The small molecule below binds the protein below.
Small molecule (SMILES): CC(=O)N[C@@H]1[C@@H](O)[C@H](O)[C@@H](CO)O[C@H]1O

Sequence of chain 1.C:
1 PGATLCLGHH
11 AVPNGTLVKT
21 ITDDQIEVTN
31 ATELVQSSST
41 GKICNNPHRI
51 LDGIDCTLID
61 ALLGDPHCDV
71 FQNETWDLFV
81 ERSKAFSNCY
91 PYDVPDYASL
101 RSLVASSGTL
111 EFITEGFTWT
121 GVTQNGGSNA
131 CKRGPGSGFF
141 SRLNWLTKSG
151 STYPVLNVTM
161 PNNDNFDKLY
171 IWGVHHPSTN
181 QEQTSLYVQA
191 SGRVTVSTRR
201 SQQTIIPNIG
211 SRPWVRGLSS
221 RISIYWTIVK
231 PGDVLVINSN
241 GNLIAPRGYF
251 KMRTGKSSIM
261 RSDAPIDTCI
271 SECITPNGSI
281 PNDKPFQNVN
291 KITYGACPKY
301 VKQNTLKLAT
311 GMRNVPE

Binding-site contacts:
Ligand atom O5 contacts residue GLU111 of chain 1.C at 4.4 Å.
Ligand atom C8 contacts residue GLN72 of chain 1.C at 3.3 Å.
Ligand atom C7 contacts residue ASN73 of chain 1.C at 3.2 Å.
Ligand atom O7 contacts residue ASN73 of chain 1.C at 3.1 Å (h-bond).
Ligand atom C4 contacts residue ASN73 of chain 1.C at 4.2 Å.
Ligand atom C1 contacts residue PHE112 of chain 1.C at 3.9 Å (hydrophobic).
Ligand atom C1 contacts residue ASN73 of chain 1.C at 1.4 Å.
Ligand atom C2 contacts residue ASN73 of chain 1.C at 2.4 Å.
Ligand atom C5 contacts residue ASN73 of chain 1.C at 3.4 Å.
Ligand atom O5 contacts residue PHE112 of chain 1.C at 3.7 Å.
Ligand atom C8 contacts residue ASN73 of chain 1.C at 4.4 Å.
Ligand atom N2 contacts residue ASN73 of chain 1.C at 2.9 Å (h-bond).
Ligand atom O5 contacts residue ASN73 of chain 1.C at 2.4 Å (h-bond).
Ligand atom C3 contacts residue ASN73 of chain 1.C at 3.7 Å.
Ligand atom C6 contacts residue ASN73 of chain 1.C at 3.5 Å.